Binding-site contacts:
Ligand atom C14 contacts residue PRO32 of chain 1.F at 3.7 Å (hydrophobic).
Ligand atom C15 contacts residue PRO32 of chain 1.F at 3.6 Å (hydrophobic).
Ligand atom C21 contacts residue LEU42 of chain 1.F at 3.6 Å (hydrophobic).
Ligand atom C19 contacts residue VAL96 of chain 1.F at 4.2 Å (hydrophobic).
Ligand atom O1 contacts residue LEU42 of chain 1.F at 4.1 Å.
Ligand atom N3 contacts residue ILE44 of chain 1.F at 4.1 Å.
Ligand atom C23 contacts residue ILE44 of chain 1.F at 4.0 Å (hydrophobic).
Ligand atom C16 contacts residue VAL96 of chain 1.F at 4.2 Å (hydrophobic).
Ligand atom C24 contacts residue ASN90 of chain 1.F at 3.6 Å.
Ligand atom N3 contacts residue VAL96 of chain 1.F at 3.9 Å.
Ligand atom C15 contacts residue LEU42 of chain 1.F at 3.8 Å (hydrophobic).
Ligand atom C14 contacts residue LEU42 of chain 1.F at 4.1 Å (hydrophobic).
Ligand atom N2 contacts residue PRO32 of chain 1.F at 3.3 Å (h-bond).
Ligand atom C10 contacts residue LEU42 of chain 1.F at 4.2 Å (hydrophobic).
Ligand atom C22 contacts residue VAL37 of chain 1.F at 4.0 Å (hydrophobic).
Ligand atom N3 contacts residue ASN90 of chain 1.F at 2.9 Å (h-bond).
Ligand atom O2 contacts residue TYR47 of chain 1.F at 3.6 Å.
Ligand atom C17 contacts residue LEU42 of chain 1.F at 4.2 Å (hydrophobic).
Ligand atom C22 contacts residue PRO32 of chain 1.F at 3.4 Å (hydrophobic).
Ligand atom C25 contacts residue VAL96 of chain 1.F at 4.2 Å (hydrophobic).
Ligand atom C18 contacts residue ILE44 of chain 1.F at 4.0 Å (hydrophobic).
Ligand atom C24 contacts residue VAL96 of chain 1.F at 4.3 Å (hydrophobic).
Ligand atom C23 contacts residue VAL37 of chain 1.F at 3.8 Å (hydrophobic).
Ligand atom C16 contacts residue LEU42 of chain 1.F at 3.8 Å (hydrophobic).
Ligand atom C25 contacts residue PRO32 of chain 1.F at 3.3 Å (hydrophobic).
Ligand atom C19 contacts residue ILE44 of chain 1.F at 3.9 Å (hydrophobic).
Ligand atom C18 contacts residue ASN90 of chain 1.F at 3.9 Å.
Ligand atom C17 contacts residue VAL96 of chain 1.F at 3.8 Å (hydrophobic).
Ligand atom C18 contacts residue VAL96 of chain 1.F at 3.9 Å (hydrophobic).
Ligand atom O2 contacts residue TYR89 of chain 1.F at 3.7 Å.
Ligand atom O2 contacts residue ASN90 of chain 1.F at 2.8 Å (h-bond).
Ligand atom C25 contacts residue PHE33 of chain 1.F at 4.2 Å (hydrophobic).
Ligand atom C19 contacts residue ASN90 of chain 1.F at 4.1 Å.
Ligand atom N2 contacts residue VAL96 of chain 1.F at 4.0 Å.
Ligand atom C24 contacts residue TYR47 of chain 1.F at 4.0 Å (hydrophobic).
Ligand atom C23 contacts residue TYR47 of chain 1.F at 3.9 Å (hydrophobic).
Ligand atom C24 contacts residue ILE44 of chain 1.F at 4.2 Å (hydrophobic).
Ligand atom N3 contacts residue TYR89 of chain 1.F at 4.1 Å.
Ligand atom C24 contacts residue TYR89 of chain 1.F at 4.1 Å (hydrophobic).
Ligand atom C13 contacts residue LEU42 of chain 1.F at 3.6 Å (hydrophobic).

A small-molecule ligand and the protein it binds are described below.
Small molecule (SMILES): COc1ccc2c(c1)N(CCC/C=C/c1cccc3c1N[C@H](C)CC(=O)N3)CCC2

Sequence of chain 1.F:
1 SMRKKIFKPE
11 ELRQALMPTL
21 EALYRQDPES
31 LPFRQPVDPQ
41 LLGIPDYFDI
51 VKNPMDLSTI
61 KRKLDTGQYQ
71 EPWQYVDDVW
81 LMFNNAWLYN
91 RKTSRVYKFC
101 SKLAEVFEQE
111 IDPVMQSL